The protein below binds the small molecule below.
Small molecule (SMILES): Brc1cnn2c(NCc3cccnc3)cc(-c3ccccc3)nc12

Sequence of chain 1.A:
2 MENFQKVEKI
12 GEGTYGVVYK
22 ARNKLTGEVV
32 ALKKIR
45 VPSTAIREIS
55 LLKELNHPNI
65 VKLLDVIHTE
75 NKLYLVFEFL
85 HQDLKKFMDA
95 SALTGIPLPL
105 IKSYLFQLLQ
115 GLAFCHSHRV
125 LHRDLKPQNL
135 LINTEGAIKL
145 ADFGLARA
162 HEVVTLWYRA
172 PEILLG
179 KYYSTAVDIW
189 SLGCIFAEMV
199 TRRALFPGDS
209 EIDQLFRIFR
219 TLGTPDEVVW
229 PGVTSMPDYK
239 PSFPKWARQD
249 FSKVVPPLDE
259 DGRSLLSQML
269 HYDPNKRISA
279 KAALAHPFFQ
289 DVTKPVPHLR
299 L

Binding-site contacts:
Ligand atom C14 contacts residue ILE11 of chain 1.A at 3.6 Å (hydrophobic).
Ligand atom C05 contacts residue LEU84 of chain 1.A at 3.8 Å (hydrophobic).
Ligand atom N04 contacts residue PHE83 of chain 1.A at 4.0 Å.
Ligand atom C05 contacts residue PHE83 of chain 1.A at 3.9 Å (hydrophobic).
Ligand atom C16 contacts residue ILE11 of chain 1.A at 3.6 Å (hydrophobic).
Ligand atom N06 contacts residue LEU135 of chain 1.A at 3.8 Å.
Ligand atom C13 contacts residue LEU84 of chain 1.A at 3.9 Å (hydrophobic).
Ligand atom C01 contacts residue ALA32 of chain 1.A at 3.4 Å (hydrophobic).
Ligand atom C19 contacts residue GLN132 of chain 1.A at 3.8 Å.
Ligand atom BR24 contacts residue PHE81 of chain 1.A at 3.4 Å.
Ligand atom C13 contacts residue HIS85 of chain 1.A at 3.8 Å.
Ligand atom C01 contacts residue LEU135 of chain 1.A at 3.5 Å (hydrophobic).
Ligand atom C23 contacts residue ILE11 of chain 1.A at 3.7 Å (hydrophobic).
Ligand atom C05 contacts residue ALA32 of chain 1.A at 3.2 Å (hydrophobic).
Ligand atom C18 contacts residue LEU84 of chain 1.A at 3.4 Å (hydrophobic).
Ligand atom C01 contacts residue GLU82 of chain 1.A at 4.0 Å.
Ligand atom C02 contacts residue LEU135 of chain 1.A at 3.2 Å (hydrophobic).
Ligand atom C18 contacts residue PHE83 of chain 1.A at 3.7 Å (hydrophobic).
Ligand atom BR24 contacts residue VAL65 of chain 1.A at 3.9 Å.
Ligand atom C17 contacts residue HIS85 of chain 1.A at 3.7 Å.
Ligand atom N03 contacts residue LEU135 of chain 1.A at 3.2 Å.
Ligand atom N04 contacts residue LEU135 of chain 1.A at 3.4 Å.
Ligand atom C09 contacts residue ILE11 of chain 1.A at 3.9 Å (hydrophobic).
Ligand atom C20 contacts residue GLN132 of chain 1.A at 4.0 Å.
Ligand atom N15 contacts residue ILE11 of chain 1.A at 3.6 Å.
Ligand atom N04 contacts residue ALA32 of chain 1.A at 3.9 Å.
Ligand atom C09 contacts residue LEU84 of chain 1.A at 4.0 Å (hydrophobic).
Ligand atom C18 contacts residue HIS85 of chain 1.A at 3.3 Å.
Ligand atom BR24 contacts residue ALA32 of chain 1.A at 3.9 Å.
Ligand atom C05 contacts residue GLU82 of chain 1.A at 3.0 Å.
Ligand atom N04 contacts residue LEU84 of chain 1.A at 3.2 Å (h-bond).
Ligand atom C08 contacts residue LEU135 of chain 1.A at 3.8 Å (hydrophobic).
Ligand atom C09 contacts residue LEU135 of chain 1.A at 3.6 Å (hydrophobic).
Ligand atom C17 contacts residue PHE83 of chain 1.A at 4.0 Å (hydrophobic).
Ligand atom C12 contacts residue LEU84 of chain 1.A at 3.3 Å (hydrophobic).
Ligand atom C12 contacts residue GLN86 of chain 1.A at 4.0 Å.
Ligand atom N10 contacts residue LEU84 of chain 1.A at 2.8 Å (h-bond).
Ligand atom C17 contacts residue ILE11 of chain 1.A at 3.7 Å (hydrophobic).
Ligand atom C05 contacts residue LEU135 of chain 1.A at 3.5 Å (hydrophobic).
Ligand atom N04 contacts residue GLU82 of chain 1.A at 4.0 Å.